Sequence of chain 1.C:
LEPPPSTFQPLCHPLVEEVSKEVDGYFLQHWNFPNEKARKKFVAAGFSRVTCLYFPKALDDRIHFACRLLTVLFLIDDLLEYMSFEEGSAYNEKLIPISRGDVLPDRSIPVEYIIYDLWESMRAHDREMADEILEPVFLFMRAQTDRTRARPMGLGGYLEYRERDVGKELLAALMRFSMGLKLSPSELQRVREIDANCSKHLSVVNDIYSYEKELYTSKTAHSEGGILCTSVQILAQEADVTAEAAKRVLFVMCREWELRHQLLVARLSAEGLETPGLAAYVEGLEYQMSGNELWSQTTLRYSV

Binding-site contacts:
Ligand atom C7 contacts residue LEU178 of chain 1.C at 4.2 Å (hydrophobic).
Ligand atom C2 contacts residue ASN213 of chain 1.C at 3.5 Å.
Ligand atom C9 contacts residue POP1 of chain 1.S at 4.4 Å.
Ligand atom C2 contacts residue POP1 of chain 1.S at 4.1 Å.
Ligand atom C8 contacts residue PHE147 of chain 1.C at 3.8 Å (hydrophobic).
Ligand atom N1 contacts residue PHE81 of chain 1.C at 3.9 Å.
Ligand atom C14 contacts residue LEU77 of chain 1.C at 3.7 Å (hydrophobic).
Ligand atom C12 contacts residue LEU77 of chain 1.C at 4.5 Å (hydrophobic).
Ligand atom C5 contacts residue PHE81 of chain 1.C at 4.0 Å (hydrophobic).
Ligand atom C14 contacts residue LEU80 of chain 1.C at 3.5 Å (hydrophobic).
Ligand atom C12 contacts residue LEU80 of chain 1.C at 3.8 Å (hydrophobic).
Ligand atom C10 contacts residue ASP84 of chain 1.C at 4.0 Å.
Ligand atom C2 contacts residue PHE81 of chain 1.C at 4.2 Å (hydrophobic).
Ligand atom C13 contacts residue LEU80 of chain 1.C at 3.6 Å (hydrophobic).
Ligand atom C1 contacts residue PHE81 of chain 1.C at 3.4 Å (hydrophobic).
Ligand atom C1 contacts residue POP1 of chain 1.S at 3.2 Å.
Ligand atom C1 contacts residue TYR309 of chain 1.C at 4.0 Å (hydrophobic).
Ligand atom C4 contacts residue VAL173 of chain 1.C at 4.1 Å (hydrophobic).
Ligand atom C13 contacts residue LEU77 of chain 1.C at 3.6 Å (hydrophobic).
Ligand atom C5 contacts residue POP1 of chain 1.S at 4.3 Å.
Ligand atom C7 contacts residue VAL173 of chain 1.C at 3.4 Å (hydrophobic).
Ligand atom C8 contacts residue VAL173 of chain 1.C at 4.3 Å (hydrophobic).
Ligand atom C6 contacts residue VAL173 of chain 1.C at 3.9 Å (hydrophobic).
Ligand atom C10 contacts residue POP1 of chain 1.S at 3.0 Å.
Ligand atom C3 contacts residue TYR61 of chain 1.C at 3.9 Å (hydrophobic).
Ligand atom C13 contacts residue LEU177 of chain 1.C at 4.1 Å (hydrophobic).
Ligand atom C11 contacts residue VAL173 of chain 1.C at 3.1 Å (hydrophobic).
Ligand atom N1 contacts residue POP1 of chain 1.S at 3.1 Å (h-bond).
Ligand atom C11 contacts residue POP1 of chain 1.S at 3.9 Å.
Ligand atom C1 contacts residue ASN213 of chain 1.C at 3.7 Å.
Ligand atom C14 contacts residue PHE81 of chain 1.C at 3.4 Å (hydrophobic).
Ligand atom C12 contacts residue PHE147 of chain 1.C at 4.4 Å (hydrophobic).
Ligand atom C2 contacts residue TYR309 of chain 1.C at 4.4 Å (hydrophobic).
Ligand atom C3 contacts residue PHE81 of chain 1.C at 4.2 Å (hydrophobic).
Ligand atom C10 contacts residue PHE81 of chain 1.C at 3.5 Å (hydrophobic).
Ligand atom C6 contacts residue LEU178 of chain 1.C at 3.9 Å (hydrophobic).
Ligand atom C9 contacts residue PHE147 of chain 1.C at 4.1 Å (hydrophobic).

This protein binds this small molecule.
Small molecule (SMILES): C=C(C)[C@H]1CC[C@@]2(C)CCC[NH+](C)[C@@H]2C1